Binding-site contacts:
Ligand atom CD contacts residue THR295 of chain 1.A at 3.0 Å.
Ligand atom CD1 contacts residue ILE285 of chain 1.A at 3.8 Å (hydrophobic).
Ligand atom OD1 contacts residue ARG315 of chain 1.A at 3.5 Å (salt-bridge).
Ligand atom O contacts residue VAL338 of chain 1.A at 3.2 Å.
Ligand atom CD1 contacts residue ILE330 of chain 1.A at 3.8 Å (hydrophobic).
Ligand atom OE1 contacts residue THR295 of chain 1.A at 3.2 Å (h-bond).
Ligand atom CB contacts residue ASP328 of chain 1.A at 3.4 Å.
Ligand atom CE2 contacts residue ILE330 of chain 1.A at 3.2 Å (hydrophobic).
Ligand atom CG contacts residue ILE330 of chain 1.A at 3.3 Å (hydrophobic).
Ligand atom CD2 contacts residue ASP328 of chain 1.A at 3.0 Å.
Ligand atom CA contacts residue GLN297 of chain 1.A at 3.5 Å.
Ligand atom CD2 contacts residue ASN334 of chain 1.A at 3.7 Å.
Ligand atom CZ contacts residue PHE296 of chain 1.A at 3.8 Å (hydrophobic).
Ligand atom CA contacts residue ASN334 of chain 1.A at 3.8 Å.
Ligand atom CD2 contacts residue ILE330 of chain 1.A at 3.1 Å (hydrophobic).
Ligand atom N contacts residue GLN297 of chain 1.A at 3.6 Å.
Ligand atom CD contacts residue GLN297 of chain 1.A at 3.8 Å.
Ligand atom O contacts residue TYR333 of chain 1.A at 3.0 Å (h-bond).
Ligand atom CA contacts residue TYR284 of chain 1.A at 3.6 Å (hydrophobic).
Ligand atom O contacts residue GLN297 of chain 1.A at 3.9 Å.
Ligand atom CE1 contacts residue PHE296 of chain 1.A at 3.7 Å (hydrophobic).
Ligand atom N contacts residue ILE330 of chain 1.A at 3.5 Å.
Ligand atom N contacts residue ASN334 of chain 1.A at 3.2 Å (h-bond).
Ligand atom CE1 contacts residue VAL338 of chain 1.A at 3.7 Å (hydrophobic).
Ligand atom CE1 contacts residue MET300 of chain 1.A at 3.9 Å (hydrophobic).
Ligand atom O contacts residue ASN334 of chain 1.A at 3.3 Å (h-bond).
Ligand atom SG contacts residue TYR284 of chain 1.A at 3.4 Å (h-bond).
Ligand atom CZ contacts residue VAL338 of chain 1.A at 3.6 Å (hydrophobic).
Ligand atom OE2 contacts residue PHE296 of chain 1.A at 3.5 Å (h-bond).
Ligand atom CB contacts residue ILE330 of chain 1.A at 3.7 Å (hydrophobic).
Ligand atom OE2 contacts residue THR295 of chain 1.A at 2.6 Å (h-bond).
Ligand atom CG2 contacts residue VAL289 of chain 1.A at 3.7 Å (hydrophobic).
Ligand atom CB contacts residue ILE330 of chain 1.A at 3.8 Å (hydrophobic).
Ligand atom OE1 contacts residue GLN297 of chain 1.A at 3.2 Å.
Ligand atom CG contacts residue ASP328 of chain 1.A at 3.6 Å.
Ligand atom CB contacts residue TYR284 of chain 1.A at 3.7 Å (hydrophobic).
Ligand atom CD1 contacts residue LYS342 of chain 1.A at 3.7 Å.
Ligand atom CD1 contacts residue GLN297 of chain 1.A at 3.5 Å.
Ligand atom OH contacts residue VAL338 of chain 1.A at 3.8 Å.
Ligand atom O contacts residue ILE330 of chain 1.A at 3.9 Å.

Sequence of chain 1.A:
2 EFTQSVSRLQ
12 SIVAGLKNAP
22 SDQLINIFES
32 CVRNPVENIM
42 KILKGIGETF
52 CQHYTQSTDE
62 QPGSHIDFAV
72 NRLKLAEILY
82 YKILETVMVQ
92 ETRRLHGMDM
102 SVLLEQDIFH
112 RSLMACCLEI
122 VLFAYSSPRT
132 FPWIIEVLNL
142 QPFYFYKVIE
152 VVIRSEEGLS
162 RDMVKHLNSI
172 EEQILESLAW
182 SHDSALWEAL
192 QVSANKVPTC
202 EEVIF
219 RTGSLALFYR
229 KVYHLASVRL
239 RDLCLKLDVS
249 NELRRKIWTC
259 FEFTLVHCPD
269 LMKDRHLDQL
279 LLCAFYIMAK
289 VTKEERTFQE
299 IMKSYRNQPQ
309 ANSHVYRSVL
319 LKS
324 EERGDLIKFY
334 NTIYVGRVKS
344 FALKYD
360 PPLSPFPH

This protein binds this small molecule.
Small molecule (SMILES): CC[C@H](C)[C@H](NC(=O)[C@@H](N)CC(=O)O)C(=O)N[C@@H](Cc1ccc(O)cc1)C(=O)N[C@@H](CS)C(=O)N[C@@H](Cc1ccc(O)cc1)C(=O)N[C@@H](CCC(=O)O)C(=O)N[C@@H](CCC(=O)O)C(=O)N[C@@H](Cc1ccccc1)C(=O)N[C@@H](CO)C(=O)N[C@H](C=O)CC(=O)O